Sequence of chain 1.A:
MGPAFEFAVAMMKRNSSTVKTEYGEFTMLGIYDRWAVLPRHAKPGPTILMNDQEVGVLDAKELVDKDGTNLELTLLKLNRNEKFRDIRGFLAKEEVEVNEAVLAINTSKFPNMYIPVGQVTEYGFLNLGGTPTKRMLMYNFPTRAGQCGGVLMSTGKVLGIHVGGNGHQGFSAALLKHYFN

A small-molecule ligand and the protein it binds are described below.
Small molecule (SMILES): CCOC(=O)CC[C@H](C[C@@H]1CCNC1=O)NC(=O)[C@H](Cc1ccccc1)NC(=O)[C@@H](NC(=O)OCC1c2ccccc2-c2ccccc21)[C@@H](C)OC(C)(C)C

Binding-site contacts:
Ligand atom O88 contacts residue CYS148 of chain 1.A at 3.1 Å (h-bond).
Ligand atom C59 contacts residue ARG144 of chain 1.A at 3.6 Å.
Ligand atom C7 contacts residue ARG40 of chain 1.A at 3.7 Å.
Ligand atom O88 contacts residue GLN147 of chain 1.A at 3.6 Å (h-bond).
Ligand atom O19 contacts residue GLY129 of chain 1.A at 2.5 Å (h-bond).
Ligand atom O66 contacts residue GLY164 of chain 1.A at 3.4 Å.
Ligand atom C59 contacts residue CYS148 of chain 1.A at 3.0 Å (hydrophobic).
Ligand atom C18 contacts residue LEU126 of chain 1.A at 3.4 Å (hydrophobic).
Ligand atom O66 contacts residue THR143 of chain 1.A at 2.9 Å (h-bond).
Ligand atom C57 contacts residue CYS148 of chain 1.A at 2.6 Å (hydrophobic).
Ligand atom C65 contacts residue GLY164 of chain 1.A at 3.6 Å.
Ligand atom C51 contacts residue HIS41 of chain 1.A at 3.7 Å.
Ligand atom C84 contacts residue GLY146 of chain 1.A at 3.2 Å.
Ligand atom C7 contacts residue GLU72 of chain 1.A at 3.6 Å.
Ligand atom C65 contacts residue THR143 of chain 1.A at 3.7 Å.
Ligand atom O66 contacts residue GLY165 of chain 1.A at 3.5 Å (h-bond).
Ligand atom N49 contacts residue CYS148 of chain 1.A at 2.8 Å (h-bond).
Ligand atom O66 contacts residue HIS162 of chain 1.A at 2.8 Å (h-bond).
Ligand atom O19 contacts residue LEU128 of chain 1.A at 3.5 Å.
Ligand atom C63 contacts residue CYS148 of chain 1.A at 1.8 Å (hydrophobic).
Ligand atom O86 contacts residue GLY146 of chain 1.A at 3.1 Å (h-bond).
Ligand atom C2 contacts residue ASN127 of chain 1.A at 3.6 Å.
Ligand atom O35 contacts residue GLY165 of chain 1.A at 3.1 Å (h-bond).
Ligand atom C53 contacts residue HIS41 of chain 1.A at 3.3 Å.
Ligand atom C82 contacts residue CYS148 of chain 1.A at 3.1 Å (hydrophobic).
Ligand atom C9 contacts residue ARG40 of chain 1.A at 3.2 Å.
Ligand atom C65 contacts residue GLY165 of chain 1.A at 3.4 Å.
Ligand atom C18 contacts residue ASN127 of chain 1.A at 3.0 Å.
Ligand atom O88 contacts residue GLU25 of chain 1.A at 3.3 Å (salt-bridge).
Ligand atom N69 contacts residue THR143 of chain 1.A at 3.2 Å (h-bond).
Ligand atom O35 contacts residue GLY164 of chain 1.A at 3.2 Å.
Ligand atom O88 contacts residue GLY146 of chain 1.A at 3.1 Å (h-bond).
Ligand atom C37 contacts residue VAL163 of chain 1.A at 3.6 Å (hydrophobic).
Ligand atom N49 contacts residue VAL163 of chain 1.A at 3.4 Å (h-bond).
Ligand atom C13 contacts residue ASN127 of chain 1.A at 3.6 Å.
Ligand atom N21 contacts residue GLY165 of chain 1.A at 3.1 Å (h-bond).
Ligand atom N69 contacts residue GLY165 of chain 1.A at 3.5 Å.
Ligand atom C16 contacts residue ASN127 of chain 1.A at 3.6 Å.
Ligand atom C3 contacts residue GLU25 of chain 1.A at 3.3 Å.
Ligand atom C5 contacts residue GLU25 of chain 1.A at 3.4 Å.